This small molecule binds to this protein.
Small molecule (SMILES): CC(=O)N[C@H]1[C@H](O[C@H]2[C@H](O)[C@@H](NC(C)=O)CO[C@@H]2CO)O[C@H](CO)[C@@H](O[C@@H]2O[C@H](CO)[C@@H](O)[C@H](O[C@H]3O[C@H](CO)[C@@H](O)[C@H](O)[C@@H]3O)[C@@H]2O)[C@@H]1O

Binding-site contacts:
Ligand atom O3 contacts residue GLY361 of chain 2.A at 3.3 Å.
Ligand atom C3 contacts residue ASN289 of chain 2.A at 3.9 Å.
Ligand atom N2 contacts residue MET68 of chain 2.A at 3.6 Å (h-bond).
Ligand atom O4 contacts residue GLU364 of chain 2.A at 3.7 Å.
Ligand atom O5 contacts residue ASN289 of chain 2.A at 2.2 Å (h-bond).
Ligand atom O7 contacts residue ARG74 of chain 2.A at 2.9 Å (salt-bridge).
Ligand atom C1 contacts residue ASN289 of chain 2.A at 1.4 Å.
Ligand atom C6 contacts residue GLU364 of chain 2.A at 3.8 Å.
Ligand atom C8 contacts residue LYS64 of chain 2.A at 3.6 Å.
Ligand atom N2 contacts residue SER343 of chain 2.A at 3.5 Å (h-bond).
Ligand atom C1 contacts residue TYR98 of chain 2.A at 3.8 Å (hydrophobic).
Ligand atom O3 contacts residue SER343 of chain 2.A at 2.8 Å (h-bond).
Ligand atom C5 contacts residue TYR98 of chain 2.A at 3.3 Å (hydrophobic).
Ligand atom O6 contacts residue LEU363 of chain 2.A at 3.9 Å.
Ligand atom C2 contacts residue ARG74 of chain 2.A at 3.7 Å.
Ligand atom O4 contacts residue ALA71 of chain 2.A at 3.9 Å.
Ligand atom C1 contacts residue GLY361 of chain 2.A at 3.3 Å.
Ligand atom O5 contacts residue GLY361 of chain 2.A at 3.5 Å (h-bond).
Ligand atom C6 contacts residue TYR98 of chain 2.A at 3.5 Å (hydrophobic).
Ligand atom C5 contacts residue ASN289 of chain 2.A at 3.5 Å.
Ligand atom C8 contacts residue SER343 of chain 2.A at 3.9 Å.
Ligand atom O5 contacts residue GLU362 of chain 2.A at 3.6 Å.
Ligand atom O4 contacts residue GLU362 of chain 2.A at 3.8 Å.
Ligand atom O6 contacts residue LYS67 of chain 2.A at 3.8 Å.
Ligand atom O6 contacts residue GLY361 of chain 2.A at 3.1 Å (h-bond).
Ligand atom O5 contacts residue TYR98 of chain 2.A at 3.3 Å (h-bond).
Ligand atom C6 contacts residue GLU339 of chain 2.A at 3.6 Å.
Ligand atom O7 contacts residue LYS67 of chain 2.A at 3.8 Å.
Ligand atom C2 contacts residue ASN289 of chain 2.A at 2.6 Å.
Ligand atom C7 contacts residue SER343 of chain 2.A at 3.8 Å.
Ligand atom C3 contacts residue GLY361 of chain 2.A at 3.4 Å.
Ligand atom O6 contacts residue ARG74 of chain 2.A at 3.9 Å.
Ligand atom C2 contacts residue GLY361 of chain 2.A at 3.5 Å.
Ligand atom N2 contacts residue ASN289 of chain 2.A at 3.2 Å (h-bond).
Ligand atom C7 contacts residue ASN289 of chain 2.A at 3.9 Å.
Ligand atom O3 contacts residue LYS67 of chain 2.A at 3.7 Å.
Ligand atom C3 contacts residue SER343 of chain 2.A at 3.6 Å.
Ligand atom O7 contacts residue ALA71 of chain 2.A at 3.4 Å.
Ligand atom C8 contacts residue MET68 of chain 2.A at 3.7 Å (hydrophobic).
Ligand atom C8 contacts residue LYS67 of chain 2.A at 3.8 Å.

Sequence of chain 2.A:
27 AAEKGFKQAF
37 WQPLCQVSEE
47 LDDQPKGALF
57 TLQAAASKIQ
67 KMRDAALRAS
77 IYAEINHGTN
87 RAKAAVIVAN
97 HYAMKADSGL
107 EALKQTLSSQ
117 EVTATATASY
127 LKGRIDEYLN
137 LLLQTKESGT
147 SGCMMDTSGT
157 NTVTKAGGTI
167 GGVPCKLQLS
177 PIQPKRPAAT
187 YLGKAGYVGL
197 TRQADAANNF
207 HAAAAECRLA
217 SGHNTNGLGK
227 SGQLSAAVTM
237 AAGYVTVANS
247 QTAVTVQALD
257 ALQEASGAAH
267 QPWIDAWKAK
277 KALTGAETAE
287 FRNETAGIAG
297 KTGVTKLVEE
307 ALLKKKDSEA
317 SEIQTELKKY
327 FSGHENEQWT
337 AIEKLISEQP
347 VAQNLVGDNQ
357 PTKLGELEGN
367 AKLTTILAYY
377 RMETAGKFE